Sequence of chain 1.A:
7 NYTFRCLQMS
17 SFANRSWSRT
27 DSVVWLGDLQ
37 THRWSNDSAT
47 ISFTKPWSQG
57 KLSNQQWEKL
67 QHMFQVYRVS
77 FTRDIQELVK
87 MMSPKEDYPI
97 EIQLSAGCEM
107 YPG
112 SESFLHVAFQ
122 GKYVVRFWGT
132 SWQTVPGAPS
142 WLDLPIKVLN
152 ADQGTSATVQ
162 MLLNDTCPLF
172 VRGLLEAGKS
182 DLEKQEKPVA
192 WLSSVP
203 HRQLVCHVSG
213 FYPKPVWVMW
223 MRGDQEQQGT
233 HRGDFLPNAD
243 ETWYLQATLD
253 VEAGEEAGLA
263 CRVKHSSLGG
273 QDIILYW

Binding-site contacts:
Ligand atom N2 contacts residue SER22 of chain 1.A at 3.8 Å.
Ligand atom C8 contacts residue SER22 of chain 1.A at 4.0 Å.
Ligand atom C4 contacts residue ASN20 of chain 1.A at 4.2 Å.
Ligand atom O5 contacts residue TRP23 of chain 1.A at 3.7 Å.
Ligand atom C1 contacts residue ALA19 of chain 1.A at 4.4 Å (hydrophobic).
Ligand atom C1 contacts residue ASN20 of chain 1.A at 1.4 Å.
Ligand atom C5 contacts residue ASN20 of chain 1.A at 3.6 Å.
Ligand atom C7 contacts residue SER22 of chain 1.A at 4.2 Å.
Ligand atom O5 contacts residue ALA19 of chain 1.A at 3.5 Å.
Ligand atom C1 contacts residue SER22 of chain 1.A at 4.2 Å.
Ligand atom O6 contacts residue ALA19 of chain 1.A at 4.0 Å.
Ligand atom C5 contacts residue ALA19 of chain 1.A at 4.4 Å (hydrophobic).
Ligand atom C1 contacts residue TRP23 of chain 1.A at 3.8 Å (hydrophobic).
Ligand atom C3 contacts residue ASN20 of chain 1.A at 3.8 Å.
Ligand atom O5 contacts residue ASN20 of chain 1.A at 2.3 Å (h-bond).
Ligand atom C7 contacts residue ASN20 of chain 1.A at 3.5 Å.
Ligand atom C6 contacts residue TRP23 of chain 1.A at 3.8 Å (hydrophobic).
Ligand atom N2 contacts residue ASN20 of chain 1.A at 3.0 Å (h-bond).
Ligand atom C2 contacts residue ASN20 of chain 1.A at 2.5 Å.
Ligand atom O7 contacts residue ASN20 of chain 1.A at 3.5 Å (h-bond).
Ligand atom C5 contacts residue TRP23 of chain 1.A at 3.8 Å (hydrophobic).
Ligand atom C6 contacts residue ALA19 of chain 1.A at 4.0 Å (hydrophobic).

The protein below binds the small molecule below.
Small molecule (SMILES): CC(=O)N[C@@H]1[C@@H](O)[C@H](O)[C@@H](CO)O[C@H]1O